Sequence of chain 4.B:
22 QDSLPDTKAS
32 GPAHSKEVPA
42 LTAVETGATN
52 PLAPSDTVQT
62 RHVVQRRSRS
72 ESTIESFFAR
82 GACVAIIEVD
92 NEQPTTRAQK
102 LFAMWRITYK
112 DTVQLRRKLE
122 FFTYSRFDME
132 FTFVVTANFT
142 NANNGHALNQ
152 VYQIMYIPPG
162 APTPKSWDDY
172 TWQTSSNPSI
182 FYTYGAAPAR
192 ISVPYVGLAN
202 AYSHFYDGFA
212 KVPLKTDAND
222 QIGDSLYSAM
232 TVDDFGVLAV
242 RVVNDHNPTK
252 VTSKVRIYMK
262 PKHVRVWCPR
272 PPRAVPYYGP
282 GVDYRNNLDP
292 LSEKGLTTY

A protein and the small-molecule ligand that binds it are described below.
Small molecule (SMILES): CCOC(=O)c1ccc(OCCCCC2CCN(c3ccc(C)nn3)CC2)cc1

Sequence of chain 5.D:
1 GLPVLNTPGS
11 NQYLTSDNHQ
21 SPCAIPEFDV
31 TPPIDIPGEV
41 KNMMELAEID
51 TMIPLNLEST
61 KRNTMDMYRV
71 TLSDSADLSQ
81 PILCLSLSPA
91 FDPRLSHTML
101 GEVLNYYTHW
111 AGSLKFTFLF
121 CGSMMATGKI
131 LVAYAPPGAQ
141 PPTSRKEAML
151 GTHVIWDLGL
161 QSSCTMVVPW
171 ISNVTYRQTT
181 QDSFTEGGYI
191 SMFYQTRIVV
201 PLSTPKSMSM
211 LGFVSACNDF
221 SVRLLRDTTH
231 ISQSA

Binding-site contacts:
Ligand atom C12 contacts residue PHE236 of chain 4.B at 3.8 Å (hydrophobic).
Ligand atom C26 contacts residue THR109 of chain 4.B at 3.7 Å.
Ligand atom C27 contacts residue THR109 of chain 4.B at 3.5 Å.
Ligand atom C20 contacts residue PHE236 of chain 4.B at 3.2 Å (hydrophobic).
Ligand atom C11 contacts residue TYR157 of chain 4.B at 3.6 Å (hydrophobic).
Ligand atom C19 contacts residue PHE236 of chain 4.B at 3.5 Å (hydrophobic).
Ligand atom C21 contacts residue TYR203 of chain 4.B at 3.8 Å (hydrophobic).
Ligand atom C3 contacts residue PRO179 of chain 4.B at 3.7 Å (hydrophobic).
Ligand atom C14 contacts residue VAL197 of chain 4.B at 3.6 Å (hydrophobic).
Ligand atom C13 contacts residue VAL197 of chain 4.B at 3.6 Å (hydrophobic).
Ligand atom O24 contacts residue PHE236 of chain 4.B at 3.7 Å.
Ligand atom C4 contacts residue TYR157 of chain 4.B at 3.4 Å (hydrophobic).
Ligand atom C9 contacts residue TYR157 of chain 4.B at 3.8 Å (hydrophobic).
Ligand atom C1 contacts residue PRO179 of chain 4.B at 3.9 Å (hydrophobic).
Ligand atom C22 contacts residue TYR203 of chain 4.B at 3.5 Å (hydrophobic).
Ligand atom C10 contacts residue VAL194 of chain 4.B at 3.7 Å (hydrophobic).
Ligand atom C20 contacts residue TYR110 of chain 4.B at 3.5 Å (hydrophobic).
Ligand atom C22 contacts residue PHE236 of chain 4.B at 3.9 Å (hydrophobic).
Ligand atom C1 contacts residue ILE155 of chain 4.B at 3.7 Å (hydrophobic).
Ligand atom C8 contacts residue ILE108 of chain 4.B at 3.8 Å (hydrophobic).
Ligand atom O24 contacts residue TYR110 of chain 4.B at 3.9 Å.
Ligand atom C11 contacts residue VAL194 of chain 4.B at 3.7 Å (hydrophobic).
Ligand atom C21 contacts residue PHE236 of chain 4.B at 3.4 Å (hydrophobic).
Ligand atom N3 contacts residue ILE192 of chain 4.B at 3.8 Å.
Ligand atom C23 contacts residue PHE236 of chain 4.B at 3.5 Å (hydrophobic).
Ligand atom N4 contacts residue LEU239 of chain 4.B at 3.8 Å.
Ligand atom C3 contacts residue ALA24 of chain 4.D at 3.7 Å (hydrophobic).
Ligand atom C1 contacts residue ILE181 of chain 4.B at 3.4 Å (hydrophobic).
Ligand atom C19 contacts residue TYR110 of chain 4.B at 3.7 Å (hydrophobic).
Ligand atom C14 contacts residue PHE236 of chain 4.B at 3.9 Å (hydrophobic).
Ligand atom C8 contacts residue PHE132 of chain 4.B at 3.4 Å (hydrophobic).
Ligand atom C4 contacts residue ALA24 of chain 4.D at 3.8 Å (hydrophobic).
Ligand atom C7 contacts residue PHE132 of chain 4.B at 3.6 Å (hydrophobic).
Ligand atom C9 contacts residue ILE108 of chain 4.B at 3.5 Å (hydrophobic).
Ligand atom N4 contacts residue ILE192 of chain 4.B at 3.6 Å.
Ligand atom N6 contacts residue VAL194 of chain 4.B at 3.7 Å.
Ligand atom C3 contacts residue TYR157 of chain 4.B at 3.5 Å (hydrophobic).
Ligand atom C10 contacts residue TYR157 of chain 4.B at 3.6 Å (hydrophobic).
Ligand atom O25 contacts residue TYR110 of chain 4.B at 3.0 Å.
Ligand atom C23 contacts residue TYR110 of chain 4.B at 3.3 Å (hydrophobic).

Sequence of chain 4.D:
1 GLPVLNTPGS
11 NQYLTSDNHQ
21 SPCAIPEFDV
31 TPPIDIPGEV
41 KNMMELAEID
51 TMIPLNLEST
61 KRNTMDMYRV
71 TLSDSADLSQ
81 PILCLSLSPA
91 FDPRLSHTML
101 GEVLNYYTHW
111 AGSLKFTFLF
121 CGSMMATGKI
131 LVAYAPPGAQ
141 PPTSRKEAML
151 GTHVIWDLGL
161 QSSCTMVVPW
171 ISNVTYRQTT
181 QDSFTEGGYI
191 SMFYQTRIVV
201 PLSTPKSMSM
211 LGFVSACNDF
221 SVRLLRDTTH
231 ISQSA